This protein binds this small molecule.
Small molecule (SMILES): OCC12CO->[Y]34(<-OCCN->31CCO->4)<-OC2

Binding-site contacts:
Ligand atom O5 contacts residue GLU45 of chain 1.A at 2.6 Å (salt-bridge).
Ligand atom Y1 contacts residue GLU42 of chain 1.A at 2.6 Å.
Ligand atom C8 contacts residue GLU42 of chain 1.A at 4.4 Å.
Ligand atom O1 contacts residue ARG41 of chain 1.A at 4.2 Å.
Ligand atom O4 contacts residue GLU45 of chain 1.A at 2.9 Å (salt-bridge).
Ligand atom C8 contacts residue GLU45 of chain 1.A at 3.3 Å.
Ligand atom O5 contacts residue GLU42 of chain 1.A at 3.0 Å (salt-bridge).
Ligand atom Y1 contacts residue GLU45 of chain 1.A at 2.4 Å.
Ligand atom O2 contacts residue GLU42 of chain 1.A at 3.6 Å (salt-bridge).
Ligand atom C8 contacts residue ARG41 of chain 1.A at 4.0 Å.
Ligand atom O2 contacts residue GLU45 of chain 1.A at 4.4 Å.
Ligand atom O1 contacts residue GLU42 of chain 1.A at 3.0 Å (salt-bridge).
Ligand atom C6 contacts residue GLU45 of chain 1.A at 4.3 Å.
Ligand atom O5 contacts residue ARG41 of chain 1.A at 3.2 Å (salt-bridge).
Ligand atom C2 contacts residue GLU42 of chain 1.A at 4.4 Å.

Sequence of chain 1.A:
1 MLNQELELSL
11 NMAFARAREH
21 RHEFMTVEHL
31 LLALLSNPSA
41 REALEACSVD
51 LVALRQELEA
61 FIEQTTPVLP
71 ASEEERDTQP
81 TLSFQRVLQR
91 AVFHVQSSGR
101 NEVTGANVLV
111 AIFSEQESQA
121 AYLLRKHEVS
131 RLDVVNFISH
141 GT